Binding-site contacts:
Ligand atom C8 contacts residue ASN246 of chain 1.D at 4.3 Å.
Ligand atom O6 contacts residue ASN249 of chain 1.D at 2.0 Å (h-bond).
Ligand atom O5 contacts residue ASN246 of chain 1.D at 2.4 Å (h-bond).
Ligand atom O7 contacts residue ASN246 of chain 1.D at 3.9 Å.
Ligand atom C1 contacts residue ASN249 of chain 1.D at 3.6 Å.
Ligand atom C1 contacts residue THR248 of chain 1.D at 3.7 Å.
Ligand atom C5 contacts residue ASN249 of chain 1.D at 3.5 Å.
Ligand atom C4 contacts residue ASN246 of chain 1.D at 4.3 Å.
Ligand atom C7 contacts residue ASN246 of chain 1.D at 3.3 Å.
Ligand atom O5 contacts residue ASN249 of chain 1.D at 3.0 Å.
Ligand atom C6 contacts residue ASN249 of chain 1.D at 3.0 Å.
Ligand atom C3 contacts residue ASN246 of chain 1.D at 3.8 Å.
Ligand atom N2 contacts residue ASN246 of chain 1.D at 2.7 Å (h-bond).
Ligand atom C1 contacts residue ASN246 of chain 1.D at 1.4 Å.
Ligand atom C2 contacts residue ASN246 of chain 1.D at 2.5 Å.
Ligand atom C5 contacts residue ASN246 of chain 1.D at 3.6 Å.
Ligand atom C8 contacts residue NAG2 of chain 1.VA at 4.0 Å.

Sequence of chain 1.D:
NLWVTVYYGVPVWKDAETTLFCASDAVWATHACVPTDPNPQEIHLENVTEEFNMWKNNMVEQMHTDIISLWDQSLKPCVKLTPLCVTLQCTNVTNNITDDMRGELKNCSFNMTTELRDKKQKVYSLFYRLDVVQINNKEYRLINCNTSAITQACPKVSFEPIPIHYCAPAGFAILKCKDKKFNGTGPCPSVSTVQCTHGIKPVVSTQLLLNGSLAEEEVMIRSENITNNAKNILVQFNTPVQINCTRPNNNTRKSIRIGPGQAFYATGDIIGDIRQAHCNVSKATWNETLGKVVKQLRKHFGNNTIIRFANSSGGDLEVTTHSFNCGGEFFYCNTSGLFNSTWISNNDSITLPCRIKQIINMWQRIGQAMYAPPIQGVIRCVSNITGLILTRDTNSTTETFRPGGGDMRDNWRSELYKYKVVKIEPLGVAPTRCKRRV

A protein and the small-molecule ligand that binds it are described below.
Small molecule (SMILES): CC(=O)N[C@H]1[C@H](O[C@H]2[C@H](O)[C@@H](NC(C)=O)CO[C@@H]2CO)O[C@H](CO)[C@@H](O[C@@H]2O[C@H](CO)[C@@H](O)[C@H](O)[C@@H]2O)[C@@H]1O